Binding-site contacts:
Ligand atom C1 contacts residue SER803 of chain 1.A at 3.5 Å.
Ligand atom O7 contacts residue ASN801 of chain 1.A at 3.1 Å (h-bond).
Ligand atom O5 contacts residue ASN801 of chain 1.A at 2.4 Å (h-bond).
Ligand atom O5 contacts residue SER803 of chain 1.A at 4.3 Å.
Ligand atom C8 contacts residue ASN801 of chain 1.A at 4.0 Å.
Ligand atom C4 contacts residue ASN801 of chain 1.A at 4.4 Å.
Ligand atom C1 contacts residue ASN801 of chain 1.A at 1.5 Å.
Ligand atom N2 contacts residue ASN801 of chain 1.A at 3.0 Å (h-bond).
Ligand atom C2 contacts residue ASN801 of chain 1.A at 2.5 Å.
Ligand atom C3 contacts residue ASN801 of chain 1.A at 3.9 Å.
Ligand atom C7 contacts residue ASN801 of chain 1.A at 3.2 Å.
Ligand atom N2 contacts residue SER803 of chain 1.A at 4.4 Å.
Ligand atom C2 contacts residue SER803 of chain 1.A at 4.5 Å.
Ligand atom C5 contacts residue ASN801 of chain 1.A at 3.8 Å.

Sequence of chain 1.A:
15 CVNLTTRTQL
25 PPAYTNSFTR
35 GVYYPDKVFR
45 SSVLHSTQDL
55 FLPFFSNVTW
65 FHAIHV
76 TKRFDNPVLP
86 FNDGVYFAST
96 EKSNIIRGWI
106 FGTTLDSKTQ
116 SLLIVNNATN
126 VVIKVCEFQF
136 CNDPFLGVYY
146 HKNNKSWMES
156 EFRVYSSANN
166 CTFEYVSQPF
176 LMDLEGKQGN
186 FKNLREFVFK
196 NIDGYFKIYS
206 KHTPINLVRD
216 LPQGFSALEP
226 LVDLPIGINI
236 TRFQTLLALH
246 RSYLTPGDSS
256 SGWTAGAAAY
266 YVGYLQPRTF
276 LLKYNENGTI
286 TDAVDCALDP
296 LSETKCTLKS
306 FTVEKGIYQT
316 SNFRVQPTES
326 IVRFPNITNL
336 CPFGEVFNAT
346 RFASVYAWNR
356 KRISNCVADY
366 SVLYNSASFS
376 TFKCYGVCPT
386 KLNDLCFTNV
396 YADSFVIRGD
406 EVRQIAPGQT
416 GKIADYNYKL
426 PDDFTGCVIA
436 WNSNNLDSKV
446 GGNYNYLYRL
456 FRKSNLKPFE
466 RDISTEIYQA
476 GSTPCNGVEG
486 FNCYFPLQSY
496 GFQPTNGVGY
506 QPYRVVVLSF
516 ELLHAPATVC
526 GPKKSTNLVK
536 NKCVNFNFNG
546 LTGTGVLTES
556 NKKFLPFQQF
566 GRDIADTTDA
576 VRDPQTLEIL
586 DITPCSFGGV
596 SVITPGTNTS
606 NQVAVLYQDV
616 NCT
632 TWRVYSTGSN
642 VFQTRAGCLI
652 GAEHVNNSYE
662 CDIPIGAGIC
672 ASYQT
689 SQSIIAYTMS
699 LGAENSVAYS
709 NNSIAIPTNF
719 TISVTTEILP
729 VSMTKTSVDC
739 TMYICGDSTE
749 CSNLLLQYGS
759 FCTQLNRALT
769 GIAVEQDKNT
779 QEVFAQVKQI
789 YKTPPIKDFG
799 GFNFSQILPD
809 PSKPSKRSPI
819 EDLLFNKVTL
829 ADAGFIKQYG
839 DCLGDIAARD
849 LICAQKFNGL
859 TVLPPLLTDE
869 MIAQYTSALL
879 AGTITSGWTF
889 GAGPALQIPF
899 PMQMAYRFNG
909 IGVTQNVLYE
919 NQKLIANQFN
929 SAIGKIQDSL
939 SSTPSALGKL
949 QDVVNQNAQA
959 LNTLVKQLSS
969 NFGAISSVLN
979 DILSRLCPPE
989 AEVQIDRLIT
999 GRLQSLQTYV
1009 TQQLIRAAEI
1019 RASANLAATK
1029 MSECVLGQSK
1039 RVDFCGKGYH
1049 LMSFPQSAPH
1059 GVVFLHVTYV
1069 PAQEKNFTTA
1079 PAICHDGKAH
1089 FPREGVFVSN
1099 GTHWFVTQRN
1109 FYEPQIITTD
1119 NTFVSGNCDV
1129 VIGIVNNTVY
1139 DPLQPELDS

A small-molecule ligand and the protein it binds are described below.
Small molecule (SMILES): CC(=O)N[C@H]1[C@H](O[C@H]2[C@H](O)[C@@H](NC(C)=O)CO[C@@H]2CO)O[C@H](CO)[C@@H](O)[C@@H]1O